Sequence of chain 1.B:
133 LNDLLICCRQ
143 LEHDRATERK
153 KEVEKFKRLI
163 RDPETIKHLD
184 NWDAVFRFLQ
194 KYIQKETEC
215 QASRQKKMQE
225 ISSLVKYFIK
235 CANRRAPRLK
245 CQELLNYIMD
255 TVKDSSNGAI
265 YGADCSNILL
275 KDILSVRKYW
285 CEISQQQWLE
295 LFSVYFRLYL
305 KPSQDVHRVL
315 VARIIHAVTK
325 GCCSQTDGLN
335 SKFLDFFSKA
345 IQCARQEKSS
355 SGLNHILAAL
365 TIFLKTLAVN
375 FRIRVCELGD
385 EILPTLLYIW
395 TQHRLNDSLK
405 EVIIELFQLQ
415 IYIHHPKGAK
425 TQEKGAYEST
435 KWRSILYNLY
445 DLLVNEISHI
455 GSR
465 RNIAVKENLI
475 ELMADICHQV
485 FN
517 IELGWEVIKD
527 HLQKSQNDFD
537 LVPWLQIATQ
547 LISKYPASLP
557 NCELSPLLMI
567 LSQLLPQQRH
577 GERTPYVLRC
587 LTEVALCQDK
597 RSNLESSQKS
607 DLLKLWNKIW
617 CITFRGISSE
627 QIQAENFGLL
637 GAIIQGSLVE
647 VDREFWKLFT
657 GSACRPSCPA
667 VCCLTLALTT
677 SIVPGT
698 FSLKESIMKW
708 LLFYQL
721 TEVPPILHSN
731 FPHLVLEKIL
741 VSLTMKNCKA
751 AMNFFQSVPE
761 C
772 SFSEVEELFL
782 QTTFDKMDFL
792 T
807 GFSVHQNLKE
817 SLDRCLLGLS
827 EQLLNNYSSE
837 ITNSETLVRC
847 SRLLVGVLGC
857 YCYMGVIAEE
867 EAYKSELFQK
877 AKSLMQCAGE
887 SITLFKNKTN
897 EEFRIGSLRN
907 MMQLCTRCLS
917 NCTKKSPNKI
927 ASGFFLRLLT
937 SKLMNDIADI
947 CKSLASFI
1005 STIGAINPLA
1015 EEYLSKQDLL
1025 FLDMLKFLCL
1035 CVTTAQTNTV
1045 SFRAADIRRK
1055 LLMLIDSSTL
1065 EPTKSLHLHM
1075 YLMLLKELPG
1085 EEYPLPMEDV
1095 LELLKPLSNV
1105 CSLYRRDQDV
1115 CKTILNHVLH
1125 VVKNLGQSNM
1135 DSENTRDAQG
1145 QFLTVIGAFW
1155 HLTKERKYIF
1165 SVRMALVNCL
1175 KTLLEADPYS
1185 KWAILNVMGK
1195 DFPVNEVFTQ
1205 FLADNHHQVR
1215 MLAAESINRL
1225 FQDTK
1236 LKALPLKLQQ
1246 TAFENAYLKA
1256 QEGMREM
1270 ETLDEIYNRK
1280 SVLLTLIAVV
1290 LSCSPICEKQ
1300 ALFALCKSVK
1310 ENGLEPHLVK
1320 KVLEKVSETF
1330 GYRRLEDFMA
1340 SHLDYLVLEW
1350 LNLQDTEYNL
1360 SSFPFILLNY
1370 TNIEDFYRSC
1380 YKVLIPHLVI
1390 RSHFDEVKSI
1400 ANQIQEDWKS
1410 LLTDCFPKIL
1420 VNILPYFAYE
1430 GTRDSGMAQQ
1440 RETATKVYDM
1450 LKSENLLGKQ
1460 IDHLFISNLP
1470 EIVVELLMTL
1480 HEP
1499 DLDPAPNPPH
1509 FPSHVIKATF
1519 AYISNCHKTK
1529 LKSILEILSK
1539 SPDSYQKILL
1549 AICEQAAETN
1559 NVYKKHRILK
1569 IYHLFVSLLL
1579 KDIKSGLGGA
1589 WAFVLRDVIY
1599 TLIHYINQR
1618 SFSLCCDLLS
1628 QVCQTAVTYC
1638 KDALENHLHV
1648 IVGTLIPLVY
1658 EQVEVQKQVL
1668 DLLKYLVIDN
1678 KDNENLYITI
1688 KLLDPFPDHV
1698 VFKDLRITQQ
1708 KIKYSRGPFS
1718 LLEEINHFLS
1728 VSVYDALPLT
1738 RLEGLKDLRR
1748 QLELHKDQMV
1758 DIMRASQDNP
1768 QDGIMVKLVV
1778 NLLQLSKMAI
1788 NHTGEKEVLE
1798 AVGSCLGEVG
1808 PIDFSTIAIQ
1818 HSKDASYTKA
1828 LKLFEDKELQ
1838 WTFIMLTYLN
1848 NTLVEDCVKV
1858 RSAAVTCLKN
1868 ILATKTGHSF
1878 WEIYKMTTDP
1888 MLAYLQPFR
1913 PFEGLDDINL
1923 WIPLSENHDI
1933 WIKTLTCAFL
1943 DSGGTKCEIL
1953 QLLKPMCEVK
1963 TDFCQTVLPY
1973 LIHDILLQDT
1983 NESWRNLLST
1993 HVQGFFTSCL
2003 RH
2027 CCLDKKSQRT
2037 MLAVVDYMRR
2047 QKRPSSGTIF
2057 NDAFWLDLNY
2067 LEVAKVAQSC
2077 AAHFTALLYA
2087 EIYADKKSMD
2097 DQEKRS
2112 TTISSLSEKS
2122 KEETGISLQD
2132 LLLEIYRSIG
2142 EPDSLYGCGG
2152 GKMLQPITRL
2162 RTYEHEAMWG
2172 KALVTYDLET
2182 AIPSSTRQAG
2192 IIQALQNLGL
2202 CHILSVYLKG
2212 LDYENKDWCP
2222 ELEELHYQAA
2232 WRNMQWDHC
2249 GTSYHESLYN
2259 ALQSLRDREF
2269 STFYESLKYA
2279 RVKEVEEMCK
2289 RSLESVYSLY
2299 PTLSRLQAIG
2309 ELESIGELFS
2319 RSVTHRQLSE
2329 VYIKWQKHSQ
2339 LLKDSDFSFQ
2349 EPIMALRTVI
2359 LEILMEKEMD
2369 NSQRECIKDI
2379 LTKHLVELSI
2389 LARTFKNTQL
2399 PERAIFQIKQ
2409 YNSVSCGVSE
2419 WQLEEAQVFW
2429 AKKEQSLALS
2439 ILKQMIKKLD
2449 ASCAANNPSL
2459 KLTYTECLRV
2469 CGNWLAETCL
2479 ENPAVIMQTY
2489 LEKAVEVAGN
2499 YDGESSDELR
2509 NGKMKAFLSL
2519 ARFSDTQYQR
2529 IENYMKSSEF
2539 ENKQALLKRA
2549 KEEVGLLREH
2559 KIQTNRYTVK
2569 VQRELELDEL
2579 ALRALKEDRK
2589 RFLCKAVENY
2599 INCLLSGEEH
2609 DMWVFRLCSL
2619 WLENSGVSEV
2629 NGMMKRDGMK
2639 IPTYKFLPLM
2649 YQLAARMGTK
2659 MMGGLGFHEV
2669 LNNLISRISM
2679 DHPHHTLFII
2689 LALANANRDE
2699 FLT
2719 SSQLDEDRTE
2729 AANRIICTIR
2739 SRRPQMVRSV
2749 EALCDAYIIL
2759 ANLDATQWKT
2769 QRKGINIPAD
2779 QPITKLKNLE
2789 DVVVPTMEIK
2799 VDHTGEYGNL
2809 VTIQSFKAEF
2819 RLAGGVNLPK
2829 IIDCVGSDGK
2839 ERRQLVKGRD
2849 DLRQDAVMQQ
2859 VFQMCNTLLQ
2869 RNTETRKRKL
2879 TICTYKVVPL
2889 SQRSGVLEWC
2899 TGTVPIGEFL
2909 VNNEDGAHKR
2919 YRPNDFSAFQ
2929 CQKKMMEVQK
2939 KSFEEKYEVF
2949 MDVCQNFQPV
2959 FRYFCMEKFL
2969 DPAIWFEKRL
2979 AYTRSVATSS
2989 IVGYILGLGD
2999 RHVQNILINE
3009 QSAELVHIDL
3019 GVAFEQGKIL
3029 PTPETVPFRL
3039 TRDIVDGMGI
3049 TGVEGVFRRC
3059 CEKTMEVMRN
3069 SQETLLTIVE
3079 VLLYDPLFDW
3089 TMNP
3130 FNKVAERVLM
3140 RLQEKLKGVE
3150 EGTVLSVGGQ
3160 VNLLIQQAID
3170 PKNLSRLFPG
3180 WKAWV

Binding-site contacts:
Ligand atom OG contacts residue ANP1 of chain 1.H at 2.5 Å (h-bond).
Ligand atom CG contacts residue GLN3002 of chain 1.D at 3.8 Å.
Ligand atom N contacts residue PHE3177 of chain 1.D at 4.2 Å.
Ligand atom CD contacts residue THR3030 of chain 1.D at 3.8 Å.
Ligand atom CA contacts residue HIS3000 of chain 1.D at 4.2 Å.
Ligand atom NE2 contacts residue THR3030 of chain 1.D at 3.1 Å (h-bond).
Ligand atom OG contacts residue HIS3000 of chain 1.D at 4.4 Å.
Ligand atom OE1 contacts residue PRO3029 of chain 1.D at 3.3 Å.
Ligand atom CD2 contacts residue GLN3002 of chain 1.D at 4.3 Å.
Ligand atom OE1 contacts residue PHE3177 of chain 1.D at 4.2 Å.
Ligand atom CB contacts residue HIS3000 of chain 1.D at 3.6 Å.
Ligand atom C contacts residue PHE3177 of chain 1.D at 4.3 Å (hydrophobic).
Ligand atom CB contacts residue ARG2564 of chain 1.B at 4.2 Å.
Ligand atom OE1 contacts residue LEU3028 of chain 1.D at 3.6 Å.
Ligand atom CB contacts residue HIS3000 of chain 1.D at 3.9 Å.
Ligand atom CA contacts residue GLY3179 of chain 1.D at 4.0 Å.
Ligand atom CA contacts residue PHE3177 of chain 1.D at 4.4 Å (hydrophobic).
Ligand atom CB contacts residue ASP2998 of chain 1.D at 3.9 Å.
Ligand atom O contacts residue GLY3179 of chain 1.D at 3.2 Å (h-bond).
Ligand atom CB contacts residue GLN3002 of chain 1.D at 4.3 Å.
Ligand atom CG2 contacts residue ARG2564 of chain 1.B at 3.4 Å.
Ligand atom NE2 contacts residue PHE3177 of chain 1.D at 3.9 Å.
Ligand atom O contacts residue TRP3180 of chain 1.D at 4.3 Å.
Ligand atom CD1 contacts residue LYS3181 of chain 1.D at 4.1 Å.
Ligand atom CD1 contacts residue VAL3001 of chain 1.D at 4.1 Å (hydrophobic).
Ligand atom CD1 contacts residue GLY3179 of chain 1.D at 3.3 Å.
Ligand atom C contacts residue HIS3000 of chain 1.D at 3.8 Å.
Ligand atom OE2 contacts residue VAL2824 of chain 1.D at 4.2 Å.
Ligand atom N contacts residue HIS3000 of chain 1.D at 4.2 Å.
Ligand atom OE1 contacts residue THR3030 of chain 1.D at 3.1 Å (h-bond).
Ligand atom CD contacts residue LEU3028 of chain 1.D at 3.8 Å (hydrophobic).
Ligand atom CB contacts residue ANP1 of chain 1.H at 3.3 Å.
Ligand atom C contacts residue GLY3179 of chain 1.D at 4.0 Å.
Ligand atom CB contacts residue GLY3179 of chain 1.D at 4.3 Å.
Ligand atom O contacts residue HIS3000 of chain 1.D at 3.1 Å.
Ligand atom NE2 contacts residue GLU3032 of chain 1.D at 4.1 Å.
Ligand atom CD contacts residue PHE3177 of chain 1.D at 3.8 Å (hydrophobic).
Ligand atom C contacts residue PRO3029 of chain 1.D at 4.3 Å (hydrophobic).
Ligand atom NE2 contacts residue LEU3028 of chain 1.D at 3.6 Å.
Ligand atom CG contacts residue PHE3177 of chain 1.D at 3.5 Å (hydrophobic).

This small molecule binds to this protein.
Small molecule (SMILES): CC(C)C[C@H](NC(=O)[C@@H]1CCCN1C(=O)[C@@H]1CCCN1)C(=O)N[C@@H](CO)C(=O)N[C@@H](CCC(N)=O)C(=O)N[C@@H](CCC(=O)O)C(=O)N[C@H](C=O)[C@@H](C)O

Sequence of chain 1.D:
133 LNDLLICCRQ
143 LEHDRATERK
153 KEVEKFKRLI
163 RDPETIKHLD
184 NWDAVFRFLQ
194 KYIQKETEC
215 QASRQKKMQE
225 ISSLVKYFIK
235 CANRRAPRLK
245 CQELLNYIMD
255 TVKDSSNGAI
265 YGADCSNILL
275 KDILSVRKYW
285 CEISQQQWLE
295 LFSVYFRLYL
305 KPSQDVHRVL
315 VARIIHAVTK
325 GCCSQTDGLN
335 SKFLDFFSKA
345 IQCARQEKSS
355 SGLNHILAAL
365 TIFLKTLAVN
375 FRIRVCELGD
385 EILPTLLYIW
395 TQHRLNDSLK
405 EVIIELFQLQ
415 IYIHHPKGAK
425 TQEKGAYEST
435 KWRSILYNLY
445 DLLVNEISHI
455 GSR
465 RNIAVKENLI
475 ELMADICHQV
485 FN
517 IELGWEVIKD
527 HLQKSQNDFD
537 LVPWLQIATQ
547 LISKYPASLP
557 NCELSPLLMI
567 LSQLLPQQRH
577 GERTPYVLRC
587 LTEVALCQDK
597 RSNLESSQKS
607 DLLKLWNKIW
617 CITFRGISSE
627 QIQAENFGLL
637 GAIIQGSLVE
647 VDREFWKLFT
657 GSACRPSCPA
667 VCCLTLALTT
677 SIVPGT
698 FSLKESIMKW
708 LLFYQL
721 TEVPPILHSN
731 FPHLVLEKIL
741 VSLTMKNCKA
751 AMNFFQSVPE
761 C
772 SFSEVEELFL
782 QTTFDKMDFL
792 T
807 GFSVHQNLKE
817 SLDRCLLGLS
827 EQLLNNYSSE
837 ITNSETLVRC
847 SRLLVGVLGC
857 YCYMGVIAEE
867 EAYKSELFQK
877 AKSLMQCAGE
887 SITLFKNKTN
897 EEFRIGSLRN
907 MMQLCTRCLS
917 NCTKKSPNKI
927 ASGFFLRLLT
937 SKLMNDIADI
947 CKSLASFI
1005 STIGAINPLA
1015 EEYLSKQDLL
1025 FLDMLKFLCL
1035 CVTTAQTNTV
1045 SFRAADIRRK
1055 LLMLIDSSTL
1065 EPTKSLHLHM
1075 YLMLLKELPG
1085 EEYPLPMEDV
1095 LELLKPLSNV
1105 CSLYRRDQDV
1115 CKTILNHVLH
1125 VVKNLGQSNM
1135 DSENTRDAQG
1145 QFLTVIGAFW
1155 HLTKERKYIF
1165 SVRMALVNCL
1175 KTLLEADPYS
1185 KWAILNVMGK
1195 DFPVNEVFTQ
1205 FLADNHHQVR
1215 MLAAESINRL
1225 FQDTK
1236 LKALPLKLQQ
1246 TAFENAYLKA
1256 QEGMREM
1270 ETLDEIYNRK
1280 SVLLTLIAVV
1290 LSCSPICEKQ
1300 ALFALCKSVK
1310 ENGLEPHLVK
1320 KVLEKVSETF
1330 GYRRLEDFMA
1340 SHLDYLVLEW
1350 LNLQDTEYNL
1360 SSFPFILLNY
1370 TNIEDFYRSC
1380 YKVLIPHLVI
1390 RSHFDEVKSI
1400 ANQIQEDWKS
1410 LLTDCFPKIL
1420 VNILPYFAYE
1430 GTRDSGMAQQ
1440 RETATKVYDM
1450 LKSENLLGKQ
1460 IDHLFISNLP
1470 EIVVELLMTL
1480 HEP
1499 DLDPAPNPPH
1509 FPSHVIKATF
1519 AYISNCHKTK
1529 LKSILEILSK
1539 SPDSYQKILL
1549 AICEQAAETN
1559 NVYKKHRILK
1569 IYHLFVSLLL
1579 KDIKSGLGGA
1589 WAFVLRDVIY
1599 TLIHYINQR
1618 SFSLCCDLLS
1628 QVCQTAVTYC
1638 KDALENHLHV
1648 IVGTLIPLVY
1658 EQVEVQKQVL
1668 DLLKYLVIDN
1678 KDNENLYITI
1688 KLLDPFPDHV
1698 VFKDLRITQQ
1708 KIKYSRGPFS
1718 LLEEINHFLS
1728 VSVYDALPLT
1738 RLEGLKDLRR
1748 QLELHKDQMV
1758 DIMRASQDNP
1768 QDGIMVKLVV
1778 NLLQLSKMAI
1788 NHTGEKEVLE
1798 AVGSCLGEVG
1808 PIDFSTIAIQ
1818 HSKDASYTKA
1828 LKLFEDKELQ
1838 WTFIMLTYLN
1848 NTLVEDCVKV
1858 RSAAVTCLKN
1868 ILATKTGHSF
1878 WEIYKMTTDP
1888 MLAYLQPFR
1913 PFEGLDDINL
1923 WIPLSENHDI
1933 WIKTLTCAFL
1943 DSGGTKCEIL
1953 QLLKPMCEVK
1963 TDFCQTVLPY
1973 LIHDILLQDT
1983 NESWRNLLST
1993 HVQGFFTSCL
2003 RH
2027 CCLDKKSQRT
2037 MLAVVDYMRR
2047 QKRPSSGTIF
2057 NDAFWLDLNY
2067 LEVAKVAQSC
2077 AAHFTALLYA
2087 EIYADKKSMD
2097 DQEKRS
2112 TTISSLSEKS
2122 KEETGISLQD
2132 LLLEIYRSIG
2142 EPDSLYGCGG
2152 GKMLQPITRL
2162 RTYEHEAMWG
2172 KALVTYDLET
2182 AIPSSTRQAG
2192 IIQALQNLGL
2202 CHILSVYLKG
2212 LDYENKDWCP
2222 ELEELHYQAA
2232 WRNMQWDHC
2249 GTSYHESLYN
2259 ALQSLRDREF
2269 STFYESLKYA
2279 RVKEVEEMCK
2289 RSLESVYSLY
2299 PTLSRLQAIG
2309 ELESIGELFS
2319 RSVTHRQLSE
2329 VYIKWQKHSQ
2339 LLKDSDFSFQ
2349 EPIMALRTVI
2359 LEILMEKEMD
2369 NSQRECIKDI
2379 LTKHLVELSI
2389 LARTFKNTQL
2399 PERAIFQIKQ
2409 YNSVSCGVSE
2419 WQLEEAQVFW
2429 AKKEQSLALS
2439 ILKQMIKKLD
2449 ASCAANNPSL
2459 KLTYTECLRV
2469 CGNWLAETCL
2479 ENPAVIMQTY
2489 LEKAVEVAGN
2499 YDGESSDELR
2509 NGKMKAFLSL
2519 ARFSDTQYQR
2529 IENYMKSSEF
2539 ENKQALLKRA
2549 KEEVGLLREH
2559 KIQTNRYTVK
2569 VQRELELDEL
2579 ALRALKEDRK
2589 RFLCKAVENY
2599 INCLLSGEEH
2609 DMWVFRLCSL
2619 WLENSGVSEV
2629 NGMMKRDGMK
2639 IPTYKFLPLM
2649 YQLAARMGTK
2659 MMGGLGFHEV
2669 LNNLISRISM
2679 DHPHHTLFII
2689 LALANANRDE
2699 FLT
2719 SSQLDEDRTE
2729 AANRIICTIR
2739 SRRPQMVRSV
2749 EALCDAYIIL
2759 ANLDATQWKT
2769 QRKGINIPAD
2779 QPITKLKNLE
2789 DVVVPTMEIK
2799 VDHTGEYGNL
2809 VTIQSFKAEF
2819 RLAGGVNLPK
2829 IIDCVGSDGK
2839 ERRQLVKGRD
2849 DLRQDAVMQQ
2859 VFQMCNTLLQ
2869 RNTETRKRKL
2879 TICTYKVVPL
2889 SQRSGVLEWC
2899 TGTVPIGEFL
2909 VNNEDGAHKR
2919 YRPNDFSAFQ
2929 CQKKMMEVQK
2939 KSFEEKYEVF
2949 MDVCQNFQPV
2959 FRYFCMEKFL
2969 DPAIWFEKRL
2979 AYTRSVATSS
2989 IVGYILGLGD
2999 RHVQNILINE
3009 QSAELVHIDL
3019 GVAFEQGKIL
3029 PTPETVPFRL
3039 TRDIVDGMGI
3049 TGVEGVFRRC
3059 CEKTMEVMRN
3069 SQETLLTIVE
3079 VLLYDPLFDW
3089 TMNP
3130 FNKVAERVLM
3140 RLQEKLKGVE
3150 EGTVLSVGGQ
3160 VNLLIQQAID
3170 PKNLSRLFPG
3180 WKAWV